This protein binds this small molecule.
Small molecule (SMILES): CC(=O)N[C@@H]1[C@@H](O)[C@H](O)[C@@H](CO)O[C@H]1O

Binding-site contacts:
Ligand atom C7 contacts residue SER308 of chain 1.B at 3.5 Å.
Ligand atom O5 contacts residue VAL307 of chain 1.B at 4.2 Å.
Ligand atom N2 contacts residue SER308 of chain 1.B at 2.6 Å (h-bond).
Ligand atom C8 contacts residue VAL138 of chain 1.B at 4.0 Å (hydrophobic).
Ligand atom C5 contacts residue NAG1 of chain 1.X at 3.6 Å.
Ligand atom C3 contacts residue SER308 of chain 1.B at 3.9 Å.
Ligand atom C4 contacts residue ASP95 of chain 1.B at 4.2 Å.
Ligand atom O7 contacts residue ASN146 of chain 1.B at 4.1 Å.
Ligand atom O7 contacts residue PRO96 of chain 1.B at 4.0 Å.
Ligand atom O7 contacts residue ASN244 of chain 1.B at 4.4 Å.
Ligand atom N2 contacts residue ASN146 of chain 1.B at 2.9 Å (h-bond).
Ligand atom C8 contacts residue LEU145 of chain 1.B at 3.7 Å (hydrophobic).
Ligand atom C5 contacts residue ASN146 of chain 1.B at 3.6 Å.
Ligand atom O5 contacts residue ASN146 of chain 1.B at 2.3 Å (h-bond).
Ligand atom C1 contacts residue SER308 of chain 1.B at 3.8 Å.
Ligand atom C2 contacts residue ASN146 of chain 1.B at 2.5 Å.
Ligand atom C1 contacts residue NAG1 of chain 1.X at 3.9 Å.
Ligand atom C7 contacts residue ASN146 of chain 1.B at 3.7 Å.
Ligand atom O6 contacts residue ASP95 of chain 1.B at 4.1 Å.
Ligand atom C1 contacts residue VAL307 of chain 1.B at 3.9 Å (hydrophobic).
Ligand atom O3 contacts residue SER308 of chain 1.B at 4.4 Å.
Ligand atom C1 contacts residue ASN146 of chain 1.B at 1.4 Å.
Ligand atom C2 contacts residue SER308 of chain 1.B at 3.6 Å.
Ligand atom C3 contacts residue VAL307 of chain 1.B at 3.6 Å (hydrophobic).
Ligand atom O4 contacts residue ARG246 of chain 1.B at 3.1 Å (salt-bridge).
Ligand atom O3 contacts residue CYS306 of chain 1.B at 3.5 Å (h-bond).
Ligand atom C3 contacts residue ARG246 of chain 1.B at 4.3 Å.
Ligand atom O5 contacts residue LYS136 of chain 1.B at 4.0 Å.
Ligand atom C4 contacts residue ASN146 of chain 1.B at 4.2 Å.
Ligand atom C6 contacts residue NAG1 of chain 1.X at 3.7 Å.
Ligand atom C2 contacts residue VAL307 of chain 1.B at 4.2 Å (hydrophobic).
Ligand atom C3 contacts residue ASN146 of chain 1.B at 3.8 Å.
Ligand atom O6 contacts residue LYS136 of chain 1.B at 3.7 Å.
Ligand atom C4 contacts residue VAL307 of chain 1.B at 4.0 Å (hydrophobic).
Ligand atom O5 contacts residue NAG1 of chain 1.X at 3.3 Å (h-bond).
Ligand atom O3 contacts residue ARG246 of chain 1.B at 3.6 Å.
Ligand atom C8 contacts residue SER308 of chain 1.B at 3.4 Å.
Ligand atom C5 contacts residue VAL307 of chain 1.B at 3.6 Å (hydrophobic).
Ligand atom O4 contacts residue VAL307 of chain 1.B at 4.0 Å.
Ligand atom C4 contacts residue ARG246 of chain 1.B at 4.1 Å.

Sequence of chain 1.B:
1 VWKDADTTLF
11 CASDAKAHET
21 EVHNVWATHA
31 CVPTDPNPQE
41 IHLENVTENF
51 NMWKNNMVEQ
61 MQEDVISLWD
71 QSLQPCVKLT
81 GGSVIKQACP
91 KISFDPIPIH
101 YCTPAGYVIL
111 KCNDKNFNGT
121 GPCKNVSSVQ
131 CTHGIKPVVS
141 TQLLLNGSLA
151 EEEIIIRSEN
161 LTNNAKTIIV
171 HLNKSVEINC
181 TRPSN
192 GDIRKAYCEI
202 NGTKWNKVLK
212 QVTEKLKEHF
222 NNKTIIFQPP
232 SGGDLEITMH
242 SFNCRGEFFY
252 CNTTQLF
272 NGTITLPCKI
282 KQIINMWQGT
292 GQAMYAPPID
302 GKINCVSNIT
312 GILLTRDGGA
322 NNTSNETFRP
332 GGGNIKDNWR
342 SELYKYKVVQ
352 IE